Sequence of chain 1.D:
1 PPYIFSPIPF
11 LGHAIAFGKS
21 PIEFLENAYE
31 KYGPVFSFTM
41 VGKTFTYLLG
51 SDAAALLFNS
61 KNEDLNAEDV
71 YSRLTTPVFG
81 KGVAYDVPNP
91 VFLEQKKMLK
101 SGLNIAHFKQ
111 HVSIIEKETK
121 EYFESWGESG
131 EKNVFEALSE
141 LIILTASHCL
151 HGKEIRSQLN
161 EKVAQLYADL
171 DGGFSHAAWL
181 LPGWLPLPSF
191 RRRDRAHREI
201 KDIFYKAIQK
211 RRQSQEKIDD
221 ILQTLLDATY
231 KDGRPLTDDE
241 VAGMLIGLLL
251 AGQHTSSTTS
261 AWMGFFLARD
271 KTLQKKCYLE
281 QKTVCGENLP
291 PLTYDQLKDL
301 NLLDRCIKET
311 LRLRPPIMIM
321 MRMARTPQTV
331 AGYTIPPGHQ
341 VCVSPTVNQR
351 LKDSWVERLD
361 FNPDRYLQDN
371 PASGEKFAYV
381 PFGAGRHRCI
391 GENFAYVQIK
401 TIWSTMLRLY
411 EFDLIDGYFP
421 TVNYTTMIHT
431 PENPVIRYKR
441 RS

A protein and the small-molecule ligand that binds it are described below.
Small molecule (SMILES): O=C(N[C@@H](Cn1ccnc1)c1ccc(-c2ccc(F)cc2)cc1F)c1ccc(-c2nnc(-c3ccccc3)o2)cc1

Binding-site contacts:
Ligand atom CAQ contacts residue PHE174 of chain 1.D at 3.5 Å (hydrophobic).
Ligand atom CAE contacts residue TRP179 of chain 1.D at 3.4 Å (hydrophobic).
Ligand atom FAB contacts residue MET244 of chain 1.D at 3.3 Å.
Ligand atom CAJ contacts residue LEU248 of chain 1.D at 3.4 Å (hydrophobic).
Ligand atom CBM contacts residue VFV1 of chain 1.P at 3.6 Å.
Ligand atom CBJ contacts residue PHE79 of chain 1.D at 3.7 Å (hydrophobic).
Ligand atom CAG contacts residue HEM1 of chain 1.N at 3.1 Å.
Ligand atom CAJ contacts residue GLY247 of chain 1.D at 3.3 Å.
Ligand atom CBE contacts residue PHE79 of chain 1.D at 3.5 Å (hydrophobic).
Ligand atom CAV contacts residue ALA251 of chain 1.D at 3.4 Å (hydrophobic).
Ligand atom CAV contacts residue PHE79 of chain 1.D at 3.5 Å (hydrophobic).
Ligand atom FAC contacts residue LEU250 of chain 1.D at 3.4 Å.
Ligand atom FAC contacts residue ALA251 of chain 1.D at 3.0 Å.
Ligand atom NBO contacts residue ILE317 of chain 1.D at 3.4 Å.
Ligand atom NAY contacts residue LEU74 of chain 1.D at 3.5 Å.
Ligand atom NAY contacts residue VFV1 of chain 1.P at 3.3 Å.
Ligand atom OBB contacts residue VFV1 of chain 1.P at 3.5 Å (h-bond).
Ligand atom CBI contacts residue VFV1 of chain 1.P at 3.6 Å.
Ligand atom CAH contacts residue VFV1 of chain 1.P at 3.4 Å.
Ligand atom CAH contacts residue TRP179 of chain 1.D at 3.2 Å (hydrophobic).
Ligand atom OAA contacts residue PHE174 of chain 1.D at 3.3 Å.
Ligand atom CAM contacts residue VFV1 of chain 1.P at 3.3 Å.
Ligand atom CAT contacts residue ILE317 of chain 1.D at 3.6 Å (hydrophobic).
Ligand atom CAV contacts residue GLY247 of chain 1.D at 3.5 Å.
Ligand atom NAX contacts residue HEM1 of chain 1.N at 2.1 Å.
Ligand atom CAQ contacts residue VFV1 of chain 1.P at 3.3 Å.
Ligand atom CAU contacts residue ILE317 of chain 1.D at 3.5 Å (hydrophobic).
Ligand atom NAZ contacts residue VFV1 of chain 1.P at 3.5 Å.
Ligand atom CAG contacts residue ALA251 of chain 1.D at 3.5 Å (hydrophobic).
Ligand atom OBB contacts residue LEU74 of chain 1.D at 3.4 Å.
Ligand atom FAB contacts residue LEU99 of chain 1.D at 3.4 Å.
Ligand atom CBL contacts residue VFV1 of chain 1.P at 3.6 Å.
Ligand atom CAU contacts residue HEM1 of chain 1.N at 3.0 Å.
Ligand atom CBH contacts residue LEU74 of chain 1.D at 3.6 Å (hydrophobic).
Ligand atom CAN contacts residue GLY247 of chain 1.D at 3.2 Å.
Ligand atom OAA contacts residue PHE79 of chain 1.D at 3.5 Å.
Ligand atom CBL contacts residue LEU74 of chain 1.D at 3.2 Å (hydrophobic).
Ligand atom CAP contacts residue VFV1 of chain 1.P at 3.5 Å.
Ligand atom CAM contacts residue PHE174 of chain 1.D at 3.5 Å (hydrophobic).
Ligand atom CBM contacts residue LEU74 of chain 1.D at 3.7 Å (hydrophobic).